This protein binds this small molecule.
Small molecule (SMILES): CC(=O)N[C@H]1[C@H](O[C@H]2[C@H](O)[C@@H](NC(C)=O)CO[C@@H]2CO)O[C@H](CO)[C@@H](O[C@@H]2O[C@H](CO)[C@@H](O)[C@H](O)[C@@H]2O)[C@@H]1O

Binding-site contacts:
Ligand atom O7 contacts residue PRO176 of chain 2.D at 3.7 Å.
Ligand atom C6 contacts residue ASP175 of chain 2.D at 4.0 Å.
Ligand atom N2 contacts residue ASN226 of chain 2.D at 2.9 Å (h-bond).
Ligand atom C5 contacts residue ASP175 of chain 2.D at 4.0 Å.
Ligand atom C6 contacts residue NAG1 of chain 2.L at 3.5 Å.
Ligand atom O5 contacts residue LYS404 of chain 2.D at 4.1 Å.
Ligand atom C4 contacts residue ASN226 of chain 2.D at 4.2 Å.
Ligand atom O6 contacts residue NAG1 of chain 2.L at 4.0 Å.
Ligand atom O5 contacts residue ASN226 of chain 2.D at 2.4 Å (h-bond).
Ligand atom N2 contacts residue SER405 of chain 2.D at 3.4 Å.
Ligand atom C5 contacts residue LYS404 of chain 2.D at 3.3 Å.
Ligand atom C5 contacts residue ASN226 of chain 2.D at 3.7 Å.
Ligand atom C2 contacts residue SER405 of chain 2.D at 3.9 Å.
Ligand atom C7 contacts residue ASN226 of chain 2.D at 3.5 Å.
Ligand atom C3 contacts residue LYS404 of chain 2.D at 3.7 Å.
Ligand atom O6 contacts residue GLY340 of chain 2.D at 3.3 Å.
Ligand atom C8 contacts residue LEU225 of chain 2.D at 3.6 Å (hydrophobic).
Ligand atom C4 contacts residue LYS404 of chain 2.D at 3.7 Å.
Ligand atom C1 contacts residue SER405 of chain 2.D at 3.6 Å.
Ligand atom C1 contacts residue LYS404 of chain 2.D at 4.1 Å.
Ligand atom C1 contacts residue ASN226 of chain 2.D at 1.4 Å.
Ligand atom O7 contacts residue ASN226 of chain 2.D at 3.8 Å.
Ligand atom O3 contacts residue CYS403 of chain 2.D at 3.5 Å.
Ligand atom C2 contacts residue ASN226 of chain 2.D at 2.4 Å.
Ligand atom C3 contacts residue ASN226 of chain 2.D at 3.8 Å.
Ligand atom C3 contacts residue SER405 of chain 2.D at 4.3 Å.
Ligand atom C1 contacts residue NAG1 of chain 2.L at 4.2 Å.
Ligand atom C6 contacts residue LYS404 of chain 2.D at 4.2 Å.
Ligand atom C8 contacts residue ASN338 of chain 2.D at 3.2 Å.
Ligand atom O6 contacts residue THR402 of chain 2.D at 4.2 Å.
Ligand atom C6 contacts residue GLY340 of chain 2.D at 3.9 Å.
Ligand atom O4 contacts residue LYS404 of chain 2.D at 3.7 Å.
Ligand atom O5 contacts residue NAG1 of chain 2.L at 3.3 Å.
Ligand atom O5 contacts residue CYS403 of chain 2.D at 4.2 Å.
Ligand atom C3 contacts residue CYS403 of chain 2.D at 4.1 Å (hydrophobic).
Ligand atom O6 contacts residue CYS403 of chain 2.D at 4.2 Å.
Ligand atom C5 contacts residue NAG1 of chain 2.L at 3.8 Å.
Ligand atom C7 contacts residue ASN338 of chain 2.D at 4.0 Å.
Ligand atom O7 contacts residue ASN338 of chain 2.D at 4.3 Å.
Ligand atom C8 contacts residue PHE337 of chain 2.D at 3.9 Å (hydrophobic).

Sequence of chain 2.D:
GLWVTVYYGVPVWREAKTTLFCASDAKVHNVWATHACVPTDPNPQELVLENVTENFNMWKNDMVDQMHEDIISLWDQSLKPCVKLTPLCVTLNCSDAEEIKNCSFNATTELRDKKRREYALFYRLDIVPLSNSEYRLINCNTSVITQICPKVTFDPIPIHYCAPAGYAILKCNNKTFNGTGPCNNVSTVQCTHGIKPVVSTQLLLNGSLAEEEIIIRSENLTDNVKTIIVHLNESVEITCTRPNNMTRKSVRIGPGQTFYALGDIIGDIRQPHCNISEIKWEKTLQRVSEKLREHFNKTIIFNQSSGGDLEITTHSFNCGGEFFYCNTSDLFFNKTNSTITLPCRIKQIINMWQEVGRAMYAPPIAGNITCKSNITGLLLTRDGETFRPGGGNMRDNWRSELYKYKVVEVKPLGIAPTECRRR